Sequence of chain 1.F:
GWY

Binding-site contacts:
Ligand atom C4 contacts residue ARG228 of chain 1.B at 3.7 Å.
Ligand atom O6 contacts residue GLY98 of chain 1.B at 3.2 Å.
Ligand atom O6 contacts residue ASP208 of chain 1.B at 2.6 Å (salt-bridge).
Ligand atom O4 contacts residue ASP208 of chain 1.B at 2.6 Å (salt-bridge).
Ligand atom C1 contacts residue LEU99 of chain 1.B at 3.7 Å (hydrophobic).
Ligand atom O4 contacts residue ARG228 of chain 1.B at 3.2 Å (salt-bridge).
Ligand atom OAF contacts residue TYR12 of chain 1.B at 4.0 Å.
Ligand atom O5 contacts residue LEU99 of chain 1.B at 2.9 Å (h-bond).
Ligand atom O2 contacts residue GLY98 of chain 1.B at 3.5 Å.
Ligand atom CAG contacts residue GLY1 of chain 1.F at 2.3 Å.
Ligand atom C6 contacts residue TYR100 of chain 1.B at 3.8 Å (hydrophobic).
Ligand atom O6 contacts residue TYR100 of chain 1.B at 3.2 Å (h-bond).
Ligand atom O4 contacts residue ASN14 of chain 1.B at 2.9 Å (h-bond).
Ligand atom O5 contacts residue TYR100 of chain 1.B at 4.1 Å.
Ligand atom CAH contacts residue TYR12 of chain 1.B at 3.9 Å (hydrophobic).
Ligand atom C5 contacts residue LEU99 of chain 1.B at 4.0 Å (hydrophobic).
Ligand atom C4 contacts residue ASP208 of chain 1.B at 3.4 Å.
Ligand atom O6 contacts residue ALA207 of chain 1.B at 3.3 Å.
Ligand atom O3 contacts residue ARG228 of chain 1.B at 2.9 Å (salt-bridge).
Ligand atom C5 contacts residue ASP208 of chain 1.B at 4.1 Å.
Ligand atom O4 contacts residue TYR12 of chain 1.B at 3.6 Å.
Ligand atom C5 contacts residue TYR12 of chain 1.B at 3.6 Å (hydrophobic).
Ligand atom C4 contacts residue GLY227 of chain 1.B at 3.8 Å.
Ligand atom C4 contacts residue ASN14 of chain 1.B at 4.0 Å.
Ligand atom CAH contacts residue LEU99 of chain 1.B at 3.8 Å (hydrophobic).
Ligand atom C6 contacts residue ASP208 of chain 1.B at 3.5 Å.
Ligand atom C6 contacts residue LEU99 of chain 1.B at 4.0 Å (hydrophobic).
Ligand atom CAG contacts residue TYR12 of chain 1.B at 4.0 Å (hydrophobic).
Ligand atom OAF contacts residue GLY1 of chain 1.F at 1.4 Å (h-bond).
Ligand atom CAH contacts residue GLY1 of chain 1.F at 3.0 Å.
Ligand atom C6 contacts residue ALA207 of chain 1.B at 3.6 Å (hydrophobic).
Ligand atom O6 contacts residue LEU99 of chain 1.B at 3.2 Å (h-bond).
Ligand atom OAF contacts residue LEU99 of chain 1.B at 4.0 Å.
Ligand atom O2 contacts residue GLY227 of chain 1.B at 4.0 Å.
Ligand atom C6 contacts residue TYR12 of chain 1.B at 3.4 Å (hydrophobic).
Ligand atom O4 contacts residue GLY227 of chain 1.B at 3.8 Å.
Ligand atom O5 contacts residue GLY98 of chain 1.B at 3.9 Å.
Ligand atom O2 contacts residue LEU99 of chain 1.B at 3.6 Å.
Ligand atom C3 contacts residue ARG228 of chain 1.B at 3.9 Å.
Ligand atom O3 contacts residue GLY227 of chain 1.B at 3.6 Å.

A small-molecule ligand and the protein it binds are described below.
Small molecule (SMILES): OCCO[C@H]1O[C@H](CO)[C@@H](O)[C@H](O)[C@@H]1O

Sequence of chain 1.B:
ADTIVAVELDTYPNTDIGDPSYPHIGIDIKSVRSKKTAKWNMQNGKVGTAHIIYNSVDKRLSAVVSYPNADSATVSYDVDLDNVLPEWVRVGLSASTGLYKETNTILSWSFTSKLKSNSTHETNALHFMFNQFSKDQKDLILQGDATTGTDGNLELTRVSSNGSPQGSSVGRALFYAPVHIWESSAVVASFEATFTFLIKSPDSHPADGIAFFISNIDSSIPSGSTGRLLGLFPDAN